Binding-site contacts:
Ligand atom CG2 contacts residue LYS87 of chain 1.A at 3.2 Å.
Ligand atom P contacts residue ARG30 of chain 1.A at 3.3 Å.
Ligand atom O3P contacts residue SER34 of chain 1.A at 2.8 Å (h-bond).
Ligand atom O contacts residue LYS89 of chain 1.A at 3.5 Å (salt-bridge).
Ligand atom O2P contacts residue SER32 of chain 1.A at 2.8 Å (h-bond).
Ligand atom O1P contacts residue LYS33 of chain 1.A at 3.0 Å (salt-bridge).
Ligand atom P contacts residue LYS33 of chain 1.A at 3.6 Å.
Ligand atom O2P contacts residue THR40 of chain 1.A at 3.0 Å (h-bond).
Ligand atom CE1 contacts residue TYR79 of chain 1.A at 3.7 Å (hydrophobic).
Ligand atom CE2 contacts residue GLY66 of chain 1.A at 3.6 Å.
Ligand atom N contacts residue LYS87 of chain 1.A at 3.0 Å (salt-bridge).
Ligand atom P contacts residue SER32 of chain 1.A at 3.3 Å.
Ligand atom O contacts residue HIS51 of chain 1.A at 3.6 Å.
Ligand atom N contacts residue VAL49 of chain 1.A at 2.8 Å (h-bond).
Ligand atom CE2 contacts residue LYS53 of chain 1.A at 3.5 Å.
Ligand atom CZ contacts residue GLY65 of chain 1.A at 3.7 Å.
Ligand atom O2P contacts residue ARG30 of chain 1.A at 2.7 Å (salt-bridge).
Ligand atom CB contacts residue THR50 of chain 1.A at 3.4 Å.
Ligand atom CG2 contacts residue THR50 of chain 1.A at 3.5 Å.
Ligand atom CE2 contacts residue GLY65 of chain 1.A at 3.4 Å.
Ligand atom CE2 contacts residue THR40 of chain 1.A at 3.7 Å.
Ligand atom O1P contacts residue SER34 of chain 1.A at 2.9 Å (h-bond).
Ligand atom CA contacts residue LYS87 of chain 1.A at 3.4 Å.
Ligand atom N contacts residue HIS51 of chain 1.A at 3.0 Å (h-bond).
Ligand atom CD2 contacts residue GLY66 of chain 1.A at 3.7 Å.
Ligand atom O3P contacts residue LYS53 of chain 1.A at 3.1 Å (salt-bridge).
Ligand atom OH contacts residue ARG30 of chain 1.A at 2.9 Å (salt-bridge).
Ligand atom O3P contacts residue SER32 of chain 1.A at 2.8 Å (h-bond).
Ligand atom O contacts residue LYS87 of chain 1.A at 3.3 Å (salt-bridge).
Ligand atom O2P contacts residue LYS33 of chain 1.A at 3.0 Å (salt-bridge).
Ligand atom O contacts residue THR50 of chain 1.A at 3.4 Å.
Ligand atom P contacts residue SER34 of chain 1.A at 3.5 Å.
Ligand atom P contacts residue THR40 of chain 1.A at 3.7 Å.
Ligand atom CA contacts residue VAL49 of chain 1.A at 3.5 Å (hydrophobic).
Ligand atom CE2 contacts residue HIS51 of chain 1.A at 3.7 Å.
Ligand atom O3P contacts residue THR40 of chain 1.A at 3.6 Å (h-bond).
Ligand atom CA contacts residue HIS51 of chain 1.A at 3.4 Å.
Ligand atom O contacts residue HIS51 of chain 1.A at 2.9 Å (h-bond).
Ligand atom CD1 contacts residue LEU86 of chain 1.A at 3.4 Å (hydrophobic).
Ligand atom N contacts residue VAL49 of chain 1.A at 3.4 Å (h-bond).

This protein binds this small molecule.
Small molecule (SMILES): CC[C@H](C)[C@H](NC(=O)[C@H](CC(N)=O)NC(=O)[C@@H](NC(=O)[C@H](Cc1ccc(OP(=O)(O)O)cc1)NC(=O)[C@H](CCC(=O)O)NC(=O)CN)C(C)C)C(=O)N[C@@H](CCC(=O)O)C(=O)N[C@H](C=O)Cc1ccccc1

Sequence of chain 1.A:
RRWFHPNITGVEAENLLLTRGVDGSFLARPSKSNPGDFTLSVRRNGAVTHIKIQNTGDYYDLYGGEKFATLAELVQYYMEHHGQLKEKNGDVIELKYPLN